Binding-site contacts:
Ligand atom O29 contacts residue ALA63 of chain 1.A at 3.1 Å.
Ligand atom C08 contacts residue LEU60 of chain 1.A at 3.5 Å (hydrophobic).
Ligand atom O37 contacts residue PHE113 of chain 1.A at 3.5 Å.
Ligand atom C33 contacts residue GLU115 of chain 1.A at 4.0 Å.
Ligand atom F40 contacts residue CYS129 of chain 1.A at 3.9 Å.
Ligand atom N30 contacts residue HIS59 of chain 1.A at 4.0 Å.
Ligand atom S17 contacts residue LEU60 of chain 1.A at 3.8 Å.
Ligand atom O29 contacts residue HIS59 of chain 1.A at 3.2 Å (h-bond).
Ligand atom C01 contacts residue LEU219 of chain 1.A at 3.1 Å (hydrophobic).
Ligand atom C33 contacts residue HIS59 of chain 1.A at 3.9 Å.
Ligand atom N19 contacts residue HIS59 of chain 1.A at 3.7 Å.
Ligand atom C27 contacts residue MET101 of chain 1.A at 4.0 Å (hydrophobic).
Ligand atom C09 contacts residue LEU60 of chain 1.A at 3.3 Å (hydrophobic).
Ligand atom C07 contacts residue LEU60 of chain 1.A at 4.0 Å (hydrophobic).
Ligand atom C15 contacts residue HIS215 of chain 1.A at 3.6 Å.
Ligand atom O29 contacts residue GLN22 of chain 1.A at 3.6 Å (h-bond).
Ligand atom C32 contacts residue HIS59 of chain 1.A at 3.8 Å.
Ligand atom C14 contacts residue MET94 of chain 1.A at 3.4 Å (hydrophobic).
Ligand atom C34 contacts residue PHE113 of chain 1.A at 3.6 Å (hydrophobic).
Ligand atom C10 contacts residue LEU60 of chain 1.A at 3.6 Å (hydrophobic).
Ligand atom C13 contacts residue LEU98 of chain 1.A at 3.5 Å (hydrophobic).
Ligand atom O37 contacts residue GLU115 of chain 1.A at 3.1 Å (salt-bridge).
Ligand atom C35 contacts residue GLU115 of chain 1.A at 3.9 Å.
Ligand atom O05 contacts residue CYS56 of chain 1.A at 3.8 Å.
Ligand atom C21 contacts residue CYS56 of chain 1.A at 3.9 Å (hydrophobic).
Ligand atom C18 contacts residue HIS59 of chain 1.A at 3.7 Å.
Ligand atom C26 contacts residue MET101 of chain 1.A at 3.8 Å (hydrophobic).
Ligand atom C23 contacts residue CYS56 of chain 1.A at 3.9 Å (hydrophobic).
Ligand atom C13 contacts residue MET94 of chain 1.A at 3.7 Å (hydrophobic).
Ligand atom C25 contacts residue PHE137 of chain 1.A at 3.9 Å (hydrophobic).
Ligand atom C24 contacts residue PHE124 of chain 1.A at 3.4 Å (hydrophobic).
Ligand atom C11 contacts residue HIS215 of chain 1.A at 3.9 Å.
Ligand atom C13 contacts residue VAL97 of chain 1.A at 3.5 Å (hydrophobic).
Ligand atom C23 contacts residue PHE124 of chain 1.A at 3.6 Å (hydrophobic).
Ligand atom O37 contacts residue GLY116 of chain 1.A at 3.5 Å (h-bond).
Ligand atom C28 contacts residue HIS59 of chain 1.A at 3.6 Å.
Ligand atom S17 contacts residue HIS59 of chain 1.A at 3.8 Å.
Ligand atom O05 contacts residue TRP53 of chain 1.A at 4.1 Å.
Ligand atom N03 contacts residue HIS215 of chain 1.A at 3.5 Å.
Ligand atom C32 contacts residue GLN22 of chain 1.A at 3.5 Å.

Sequence of chain 1.A:
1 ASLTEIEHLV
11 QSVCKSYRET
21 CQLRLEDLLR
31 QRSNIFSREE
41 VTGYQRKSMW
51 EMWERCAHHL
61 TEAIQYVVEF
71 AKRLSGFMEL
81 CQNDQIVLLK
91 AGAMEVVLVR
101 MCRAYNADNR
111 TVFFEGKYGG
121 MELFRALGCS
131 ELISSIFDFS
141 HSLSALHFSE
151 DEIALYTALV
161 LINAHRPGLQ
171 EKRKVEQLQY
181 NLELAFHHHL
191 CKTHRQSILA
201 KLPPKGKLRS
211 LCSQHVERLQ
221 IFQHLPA

This small molecule binds to this protein.
Small molecule (SMILES): C[C@@H](NC(=O)c1cc(-c2sc(C(=O)NC3CC(C(=O)O)C3)nc2CC2CCCCC2)cc(C2(C)CC2)c1)C(F)(F)F